The small molecule below binds the protein below.
Small molecule (SMILES): Cn1c(N2CCOCC2)nc2cc(N3CCC(CO)CC3)c(NC(=O)c3cnn4cccnc34)cc21

Binding-site contacts:
Ligand atom C19 contacts residue LEU175 of chain 1.D at 3.6 Å (hydrophobic).
Ligand atom C contacts residue PRO123 of chain 1.D at 3.5 Å (hydrophobic).
Ligand atom N contacts residue MET122 of chain 1.D at 3.7 Å.
Ligand atom C23 contacts residue ASP186 of chain 1.D at 3.7 Å.
Ligand atom N7 contacts residue LEU175 of chain 1.D at 3.5 Å.
Ligand atom N5 contacts residue TYR119 of chain 1.D at 3.2 Å.
Ligand atom C9 contacts residue PRO123 of chain 1.D at 3.5 Å (hydrophobic).
Ligand atom C8 contacts residue ASN124 of chain 1.D at 3.6 Å.
Ligand atom N5 contacts residue VAL120 of chain 1.D at 3.8 Å.
Ligand atom C2 contacts residue MET122 of chain 1.D at 3.5 Å (hydrophobic).
Ligand atom C15 contacts residue ALA172 of chain 1.D at 3.7 Å (hydrophobic).
Ligand atom C18 contacts residue ALA68 of chain 1.D at 3.6 Å (hydrophobic).
Ligand atom C7 contacts residue ILE42 of chain 1.D at 3.7 Å (hydrophobic).
Ligand atom C1 contacts residue GLY125 of chain 1.D at 3.5 Å.
Ligand atom C20 contacts residue MET122 of chain 1.D at 3.7 Å (hydrophobic).
Ligand atom C2 contacts residue MET49 of chain 1.D at 3.5 Å (hydrophobic).
Ligand atom C19 contacts residue ALA68 of chain 1.D at 3.4 Å (hydrophobic).
Ligand atom O2 contacts residue ALA68 of chain 1.D at 3.6 Å.
Ligand atom C16 contacts residue LEU175 of chain 1.D at 3.8 Å (hydrophobic).
Ligand atom C3 contacts residue MET49 of chain 1.D at 3.6 Å (hydrophobic).
Ligand atom N4 contacts residue MET49 of chain 1.D at 3.7 Å.
Ligand atom O2 contacts residue MET122 of chain 1.D at 2.9 Å (h-bond).
Ligand atom C8 contacts residue GLY125 of chain 1.D at 3.7 Å.
Ligand atom C8 contacts residue PRO123 of chain 1.D at 3.3 Å (hydrophobic).
Ligand atom O2 contacts residue MET49 of chain 1.D at 3.7 Å.
Ligand atom C21 contacts residue LEU175 of chain 1.D at 3.2 Å (hydrophobic).
Ligand atom C15 contacts residue LEU175 of chain 1.D at 3.7 Å (hydrophobic).
Ligand atom O contacts residue THR137 of chain 1.D at 3.4 Å.
Ligand atom C8 contacts residue ARG130 of chain 1.D at 3.7 Å.
Ligand atom N contacts residue GLY125 of chain 1.D at 3.7 Å.
Ligand atom N6 contacts residue LEU175 of chain 1.D at 3.4 Å.
Ligand atom C5 contacts residue MET49 of chain 1.D at 3.7 Å (hydrophobic).
Ligand atom C6 contacts residue GLY125 of chain 1.D at 3.5 Å.
Ligand atom C20 contacts residue ALA68 of chain 1.D at 3.6 Å (hydrophobic).
Ligand atom C17 contacts residue GLU51 of chain 1.D at 3.7 Å.
Ligand atom C1 contacts residue MET49 of chain 1.D at 3.6 Å (hydrophobic).
Ligand atom C20 contacts residue VAL120 of chain 1.D at 3.3 Å (hydrophobic).
Ligand atom C contacts residue TYR121 of chain 1.D at 3.1 Å (hydrophobic).
Ligand atom C contacts residue MET122 of chain 1.D at 3.2 Å (hydrophobic).
Ligand atom C24 contacts residue TYR119 of chain 1.D at 3.6 Å (hydrophobic).

Sequence of chain 1.D:
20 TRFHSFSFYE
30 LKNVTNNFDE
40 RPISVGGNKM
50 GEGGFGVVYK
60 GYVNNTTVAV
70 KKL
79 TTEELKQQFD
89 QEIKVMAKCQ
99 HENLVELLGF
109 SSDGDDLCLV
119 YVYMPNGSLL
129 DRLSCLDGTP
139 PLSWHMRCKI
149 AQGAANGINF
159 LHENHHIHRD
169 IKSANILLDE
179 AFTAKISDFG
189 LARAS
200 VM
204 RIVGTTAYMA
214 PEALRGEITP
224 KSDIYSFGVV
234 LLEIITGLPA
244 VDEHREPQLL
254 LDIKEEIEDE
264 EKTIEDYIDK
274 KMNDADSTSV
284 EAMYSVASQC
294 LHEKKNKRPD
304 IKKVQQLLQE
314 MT